A small-molecule ligand and the protein it binds are described below.
Small molecule (SMILES): CC(=O)N[C@@H]1[C@@H](O)[C@H](O[C@@H]2O[C@H](CO)[C@@H](O[C@@H]3O[C@H](CO[C@H]4O[C@H](CO[C@H]5O[C@H](CO)[C@@H](O)[C@H](O)[C@@H]5O)[C@@H](O)[C@H](O[C@H]5O[C@H](CO)[C@@H](O)[C@H](O)[C@@H]5O)[C@@H]4O)[C@@H](O)[C@H](O[C@H]4O[C@H](CO)[C@@H](O)[C@H](O)[C@@H]4O[C@H]4O[C@H](CO)[C@@H](O)[C@H](O)[C@@H]4O)[C@@H]3O)[C@H](O)[C@H]2NC(C)=O)[C@@H](CO)O[C@H]1O

Binding-site contacts:
Ligand atom O3 contacts residue PHE142 of chain 1.D at 3.5 Å.
Ligand atom O4 contacts residue ASN135 of chain 1.D at 2.9 Å (h-bond).
Ligand atom C5 contacts residue ARG98 of chain 1.D at 3.5 Å.
Ligand atom O3 contacts residue GLN133 of chain 1.B at 2.8 Å (h-bond).
Ligand atom O4 contacts residue ASP54 of chain 1.D at 2.6 Å (salt-bridge).
Ligand atom O3 contacts residue ASP140 of chain 1.B at 3.3 Å (salt-bridge).
Ligand atom C4 contacts residue TYR137 of chain 1.B at 3.5 Å (hydrophobic).
Ligand atom C6 contacts residue ASP54 of chain 1.D at 3.2 Å.
Ligand atom O4 contacts residue ASN135 of chain 1.B at 3.1 Å (h-bond).
Ligand atom C3 contacts residue ASP140 of chain 1.D at 3.3 Å.
Ligand atom O2 contacts residue PHE1 of chain 1.D at 2.9 Å (h-bond).
Ligand atom O2 contacts residue ILE13 of chain 1.B at 3.4 Å.
Ligand atom O7 contacts residue ILE13 of chain 1.B at 3.6 Å.
Ligand atom O2 contacts residue ILE52 of chain 1.B at 3.2 Å.
Ligand atom O5 contacts residue PHE1 of chain 1.B at 3.1 Å (h-bond).
Ligand atom O5 contacts residue PHE1 of chain 1.D at 2.8 Å (h-bond).
Ligand atom O2 contacts residue ASP47 of chain 1.D at 3.5 Å (salt-bridge).
Ligand atom O6 contacts residue TYR137 of chain 1.D at 3.4 Å (h-bond).
Ligand atom O6 contacts residue ASP54 of chain 1.D at 2.6 Å (salt-bridge).
Ligand atom C6 contacts residue ASN46 of chain 1.B at 3.2 Å.
Ligand atom O6 contacts residue ASN46 of chain 1.D at 2.6 Å (h-bond).
Ligand atom O6 contacts residue PHE1 of chain 1.B at 3.0 Å (h-bond).
Ligand atom O2 contacts residue TYR137 of chain 1.B at 3.2 Å (h-bond).
Ligand atom O6 contacts residue ASP47 of chain 1.B at 3.4 Å (salt-bridge).
Ligand atom O6 contacts residue ASN46 of chain 1.B at 2.9 Å (h-bond).
Ligand atom C4 contacts residue ASP54 of chain 1.D at 3.3 Å.
Ligand atom O4 contacts residue ASP54 of chain 1.B at 2.9 Å (salt-bridge).
Ligand atom C6 contacts residue ASN46 of chain 1.D at 2.9 Å.
Ligand atom O3 contacts residue GLN133 of chain 1.D at 3.0 Å (h-bond).
Ligand atom O2 contacts residue PHE1 of chain 1.B at 3.1 Å (h-bond).
Ligand atom O2 contacts residue ILE13 of chain 1.D at 3.5 Å.
Ligand atom O4 contacts residue GLN133 of chain 1.D at 3.2 Å (h-bond).
Ligand atom O6 contacts residue ASP47 of chain 1.D at 3.2 Å (salt-bridge).
Ligand atom O3 contacts residue ASP140 of chain 1.D at 2.7 Å (salt-bridge).
Ligand atom O6 contacts residue PHE1 of chain 1.D at 2.8 Å (h-bond).
Ligand atom C6 contacts residue ARG98 of chain 1.D at 3.5 Å.
Ligand atom C1 contacts residue PHE1 of chain 1.D at 3.3 Å (hydrophobic).
Ligand atom O4 contacts residue ARG98 of chain 1.D at 3.2 Å (salt-bridge).
Ligand atom C4 contacts residue GLN133 of chain 1.D at 3.4 Å.
Ligand atom O6 contacts residue ASP54 of chain 1.B at 2.6 Å (salt-bridge).

Sequence of chain 1.D:
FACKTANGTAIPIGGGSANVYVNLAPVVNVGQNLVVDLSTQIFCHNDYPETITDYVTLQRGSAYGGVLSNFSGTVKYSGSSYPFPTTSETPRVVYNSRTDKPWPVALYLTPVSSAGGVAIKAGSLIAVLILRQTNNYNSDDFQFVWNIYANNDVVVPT

Sequence of chain 1.B:
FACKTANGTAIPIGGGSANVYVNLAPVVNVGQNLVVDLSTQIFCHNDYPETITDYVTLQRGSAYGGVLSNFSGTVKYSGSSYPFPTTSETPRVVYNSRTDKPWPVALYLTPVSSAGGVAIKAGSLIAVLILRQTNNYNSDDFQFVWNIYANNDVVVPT